Sequence of chain 1.A:
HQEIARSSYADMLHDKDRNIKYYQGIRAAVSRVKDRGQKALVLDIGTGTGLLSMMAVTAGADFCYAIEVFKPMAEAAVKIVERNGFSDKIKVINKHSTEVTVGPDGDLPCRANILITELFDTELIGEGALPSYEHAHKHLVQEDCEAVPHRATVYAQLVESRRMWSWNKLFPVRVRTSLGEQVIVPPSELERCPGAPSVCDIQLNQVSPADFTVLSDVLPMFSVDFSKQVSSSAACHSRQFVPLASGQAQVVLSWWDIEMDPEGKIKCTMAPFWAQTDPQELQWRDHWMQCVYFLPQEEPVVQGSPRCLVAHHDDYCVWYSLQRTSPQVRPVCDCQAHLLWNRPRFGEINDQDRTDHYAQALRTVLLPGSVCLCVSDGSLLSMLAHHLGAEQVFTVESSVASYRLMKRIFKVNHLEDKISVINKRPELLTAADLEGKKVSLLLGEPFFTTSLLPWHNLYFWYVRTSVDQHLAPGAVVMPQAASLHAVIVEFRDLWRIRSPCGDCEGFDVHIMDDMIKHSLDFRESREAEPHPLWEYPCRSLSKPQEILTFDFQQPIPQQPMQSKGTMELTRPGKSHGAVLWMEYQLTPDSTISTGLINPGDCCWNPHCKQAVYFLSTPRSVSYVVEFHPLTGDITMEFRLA

Binding-site contacts:
Ligand atom C2 contacts residue GLY679 of chain 1.A at 3.9 Å.
Ligand atom C5 contacts residue GLY679 of chain 1.A at 3.9 Å.
Ligand atom C1 contacts residue GLY679 of chain 1.A at 3.7 Å.
Ligand atom C17 contacts residue ARG458 of chain 1.A at 4.2 Å.
Ligand atom C1 contacts residue PHE674 of chain 1.A at 4.3 Å (hydrophobic).
Ligand atom C2 contacts residue PRO676 of chain 1.A at 3.6 Å (hydrophobic).
Ligand atom C2 contacts residue ILE589 of chain 1.A at 3.8 Å (hydrophobic).
Ligand atom O16 contacts residue THR483 of chain 1.A at 3.6 Å.
Ligand atom C4 contacts residue PRO676 of chain 1.A at 4.3 Å (hydrophobic).
Ligand atom C10 contacts residue TYR492 of chain 1.A at 3.4 Å (hydrophobic).
Ligand atom C1 contacts residue TYR492 of chain 1.A at 4.3 Å (hydrophobic).
Ligand atom C6 contacts residue LEU491 of chain 1.A at 4.0 Å (hydrophobic).
Ligand atom S11 contacts residue ARG458 of chain 1.A at 4.0 Å.
Ligand atom O16 contacts residue TYR492 of chain 1.A at 3.8 Å.
Ligand atom O14 contacts residue THR483 of chain 1.A at 3.9 Å.
Ligand atom S11 contacts residue TYR492 of chain 1.A at 4.2 Å.
Ligand atom N8 contacts residue THR678 of chain 1.A at 4.2 Å.
Ligand atom C2 contacts residue PHE674 of chain 1.A at 4.2 Å (hydrophobic).
Ligand atom C6 contacts residue GLY679 of chain 1.A at 3.7 Å.
Ligand atom C17 contacts residue TYR492 of chain 1.A at 4.1 Å (hydrophobic).
Ligand atom O15 contacts residue ARG458 of chain 1.A at 2.8 Å (salt-bridge).
Ligand atom C6 contacts residue TYR492 of chain 1.A at 3.8 Å (hydrophobic).
Ligand atom C3 contacts residue THR678 of chain 1.A at 4.2 Å.
Ligand atom C1 contacts residue TYR495 of chain 1.A at 4.0 Å (hydrophobic).
Ligand atom C3 contacts residue PRO676 of chain 1.A at 3.2 Å (hydrophobic).
Ligand atom C3 contacts residue TYR495 of chain 1.A at 3.8 Å (hydrophobic).
Ligand atom C9 contacts residue TYR492 of chain 1.A at 3.9 Å (hydrophobic).
Ligand atom C6 contacts residue TYR495 of chain 1.A at 4.3 Å (hydrophobic).
Ligand atom C7 contacts residue LEU677 of chain 1.A at 3.5 Å (hydrophobic).
Ligand atom C4 contacts residue THR678 of chain 1.A at 3.8 Å.
Ligand atom C2 contacts residue TYR495 of chain 1.A at 3.8 Å (hydrophobic).
Ligand atom C5 contacts residue THR678 of chain 1.A at 3.8 Å.
Ligand atom C13 contacts residue LEU677 of chain 1.A at 4.3 Å (hydrophobic).
Ligand atom C4 contacts residue TYR495 of chain 1.A at 4.2 Å (hydrophobic).
Ligand atom C4 contacts residue GLY679 of chain 1.A at 4.0 Å.
Ligand atom C7 contacts residue THR678 of chain 1.A at 3.9 Å.
Ligand atom C1 contacts residue LEU491 of chain 1.A at 3.7 Å (hydrophobic).
Ligand atom C12 contacts residue THR678 of chain 1.A at 3.3 Å.
Ligand atom C3 contacts residue GLY679 of chain 1.A at 4.0 Å.
Ligand atom C3 contacts residue LEU677 of chain 1.A at 4.3 Å (hydrophobic).

The small molecule below binds the protein below.
Small molecule (SMILES): C[N+](C)(CCCS(=O)(=O)[O-])Cc1ccccc1